Binding-site contacts:
Ligand atom BR1 contacts residue PHE124 of chain 2.A at 3.4 Å.
Ligand atom N10 contacts residue ILE224 of chain 2.A at 4.1 Å.
Ligand atom C22 contacts residue PRO172 of chain 2.A at 4.0 Å (hydrophobic).
Ligand atom C15 contacts residue ASN47 of chain 2.A at 2.9 Å.
Ligand atom C04 contacts residue PRO172 of chain 2.A at 3.4 Å (hydrophobic).
Ligand atom C09 contacts residue TRP13 of chain 2.B at 3.4 Å (hydrophobic).
Ligand atom C06 contacts residue ILE173 of chain 2.A at 3.9 Å (hydrophobic).
Ligand atom BR1 contacts residue TRP13 of chain 2.B at 3.7 Å.
Ligand atom C21 contacts residue PRO172 of chain 2.A at 4.1 Å (hydrophobic).
Ligand atom C04 contacts residue TRP13 of chain 2.B at 3.7 Å (hydrophobic).
Ligand atom C03 contacts residue LYS127 of chain 2.A at 3.0 Å.
Ligand atom C21 contacts residue ILE224 of chain 2.A at 3.9 Å (hydrophobic).
Ligand atom C02 contacts residue LYS127 of chain 2.A at 1.5 Å.
Ligand atom C06 contacts residue TRP13 of chain 2.B at 3.7 Å (hydrophobic).
Ligand atom BR1 contacts residue SER50 of chain 2.A at 3.5 Å.
Ligand atom N20 contacts residue PRO172 of chain 2.A at 4.1 Å.
Ligand atom C22 contacts residue ILE224 of chain 2.A at 3.3 Å (hydrophobic).
Ligand atom C04 contacts residue LYS127 of chain 2.A at 3.8 Å.
Ligand atom C16 contacts residue ASN47 of chain 2.A at 2.8 Å.
Ligand atom C08 contacts residue TRP13 of chain 2.B at 3.2 Å (hydrophobic).
Ligand atom C03 contacts residue ILE173 of chain 2.A at 3.5 Å (hydrophobic).
Ligand atom C05 contacts residue PRO172 of chain 2.A at 3.2 Å (hydrophobic).
Ligand atom C05 contacts residue ILE224 of chain 2.A at 3.6 Å (hydrophobic).
Ligand atom C11 contacts residue PRO172 of chain 2.A at 4.0 Å (hydrophobic).
Ligand atom C04 contacts residue GLY176 of chain 2.A at 3.6 Å.
Ligand atom C19 contacts residue ASN47 of chain 2.A at 4.2 Å.
Ligand atom N10 contacts residue PRO172 of chain 2.A at 3.9 Å.
Ligand atom C06 contacts residue LYS127 of chain 2.A at 4.0 Å.
Ligand atom N10 contacts residue TRP13 of chain 2.B at 3.6 Å.
Ligand atom C04 contacts residue ILE173 of chain 2.A at 3.9 Å (hydrophobic).
Ligand atom C13 contacts residue ASN47 of chain 2.A at 3.9 Å.
Ligand atom C03 contacts residue TRP13 of chain 2.B at 3.7 Å (hydrophobic).
Ligand atom BR2 contacts residue CSO43 of chain 2.A at 3.1 Å.
Ligand atom C22 contacts residue TRP13 of chain 2.B at 3.4 Å (hydrophobic).
Ligand atom C02 contacts residue ILE173 of chain 2.A at 3.5 Å (hydrophobic).
Ligand atom C17 contacts residue CSO43 of chain 2.A at 4.1 Å.
Ligand atom C05 contacts residue TRP13 of chain 2.B at 3.3 Å (hydrophobic).
Ligand atom C16 contacts residue CSO43 of chain 2.A at 3.5 Å.
Ligand atom BR2 contacts residue GLU120 of chain 2.A at 3.9 Å.
Ligand atom C17 contacts residue ASN47 of chain 2.A at 3.7 Å.

Sequence of chain 2.B:
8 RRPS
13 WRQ

Sequence of chain 2.A:
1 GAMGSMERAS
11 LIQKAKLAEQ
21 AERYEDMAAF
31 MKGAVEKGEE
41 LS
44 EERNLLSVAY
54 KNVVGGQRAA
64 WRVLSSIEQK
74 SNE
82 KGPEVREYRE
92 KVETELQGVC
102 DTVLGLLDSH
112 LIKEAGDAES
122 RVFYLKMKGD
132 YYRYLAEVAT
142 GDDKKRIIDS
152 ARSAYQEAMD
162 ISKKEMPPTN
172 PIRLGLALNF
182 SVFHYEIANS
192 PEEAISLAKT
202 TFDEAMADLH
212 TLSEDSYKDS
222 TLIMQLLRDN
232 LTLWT

This small molecule binds to this protein.
Small molecule (SMILES): O=Cc1ccc(-n2ccnc2-c2cc(Br)ccc2F)cc1Br